Binding-site contacts:
Ligand atom N10 contacts residue PHE164 of chain 1.A at 3.6 Å.
Ligand atom C4 contacts residue GLU168 of chain 1.A at 3.1 Å.
Ligand atom O13 contacts residue TYR105 of chain 1.A at 3.2 Å (h-bond).
Ligand atom O14 contacts residue THR71 of chain 1.A at 3.6 Å.
Ligand atom O15 contacts residue TYR105 of chain 1.A at 2.9 Å (h-bond).
Ligand atom O11 contacts residue PHE164 of chain 1.A at 3.6 Å.
Ligand atom C6 contacts residue LEU165 of chain 1.A at 3.3 Å (hydrophobic).
Ligand atom C18 contacts residue ILE108 of chain 1.A at 3.6 Å (hydrophobic).
Ligand atom O14 contacts residue PAP1 of chain 1.B at 2.8 Å (h-bond).
Ligand atom O4 contacts residue LEU40 of chain 1.A at 3.4 Å.
Ligand atom S12 contacts residue TYR105 of chain 1.A at 3.6 Å (h-bond).
Ligand atom C16 contacts residue HIS130 of chain 1.A at 3.6 Å.
Ligand atom O5 contacts residue GLU168 of chain 1.A at 3.7 Å.
Ligand atom O14 contacts residue PRO67 of chain 1.A at 3.4 Å.
Ligand atom C1 contacts residue TYR281 of chain 1.A at 3.8 Å (hydrophobic).
Ligand atom O14 contacts residue HIS130 of chain 1.A at 3.6 Å (h-bond).
Ligand atom O14 contacts residue LYS68 of chain 1.A at 3.2 Å (salt-bridge).
Ligand atom O13 contacts residue HIS100 of chain 1.A at 3.8 Å.
Ligand atom O5 contacts residue TYR281 of chain 1.A at 2.9 Å (h-bond).
Ligand atom C5 contacts residue TYR281 of chain 1.A at 3.6 Å (hydrophobic).
Ligand atom O6 contacts residue ARG26 of chain 1.A at 3.4 Å (salt-bridge).
Ligand atom C6 contacts residue GLU168 of chain 1.A at 3.1 Å.
Ligand atom O15 contacts residue HIS130 of chain 1.A at 2.5 Å (h-bond).
Ligand atom O11 contacts residue LYS68 of chain 1.A at 3.8 Å.
Ligand atom C5 contacts residue LEU40 of chain 1.A at 3.7 Å (hydrophobic).
Ligand atom O13 contacts residue TYR286 of chain 1.A at 3.4 Å.
Ligand atom C3 contacts residue GLU168 of chain 1.A at 3.4 Å.
Ligand atom O4 contacts residue GLU168 of chain 1.A at 2.8 Å (salt-bridge).
Ligand atom O5 contacts residue LEU165 of chain 1.A at 3.7 Å.
Ligand atom C4 contacts residue LEU40 of chain 1.A at 3.0 Å (hydrophobic).
Ligand atom S12 contacts residue HIS130 of chain 1.A at 3.5 Å (h-bond).
Ligand atom S12 contacts residue PAP1 of chain 1.B at 3.6 Å.
Ligand atom O13 contacts residue PAP1 of chain 1.B at 3.5 Å (h-bond).
Ligand atom C6 contacts residue LEU40 of chain 1.A at 3.4 Å (hydrophobic).
Ligand atom C5 contacts residue GLU168 of chain 1.A at 2.8 Å.
Ligand atom O6 contacts residue GLU29 of chain 1.A at 3.0 Å (salt-bridge).
Ligand atom O6 contacts residue LEU165 of chain 1.A at 3.7 Å.
Ligand atom O6 contacts residue GLU168 of chain 1.A at 2.7 Å (salt-bridge).
Ligand atom C17 contacts residue ILE108 of chain 1.A at 3.6 Å (hydrophobic).
Ligand atom O4 contacts residue GLU29 of chain 1.A at 3.2 Å (salt-bridge).

Sequence of chain 1.A:
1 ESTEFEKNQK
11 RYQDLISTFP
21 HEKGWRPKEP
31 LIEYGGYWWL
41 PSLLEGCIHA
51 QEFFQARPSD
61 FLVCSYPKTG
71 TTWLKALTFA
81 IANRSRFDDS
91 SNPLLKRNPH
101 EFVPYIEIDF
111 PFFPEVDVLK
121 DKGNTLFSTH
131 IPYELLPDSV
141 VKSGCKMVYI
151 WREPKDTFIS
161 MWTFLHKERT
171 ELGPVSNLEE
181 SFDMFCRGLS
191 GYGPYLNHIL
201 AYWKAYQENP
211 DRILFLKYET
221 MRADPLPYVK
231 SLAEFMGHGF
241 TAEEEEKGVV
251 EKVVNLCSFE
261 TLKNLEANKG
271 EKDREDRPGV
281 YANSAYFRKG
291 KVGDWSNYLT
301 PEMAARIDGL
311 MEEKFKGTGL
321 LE

A small-molecule ligand and the protein it binds are described below.
Small molecule (SMILES): C=CC/C(=N\OS(=O)(=O)O)S[C@@H]1O[C@H](CO)[C@@H](O)[C@H](O)[C@H]1O